Binding-site contacts:
Ligand atom O2 contacts residue THR334 of chain 3.B at 3.7 Å.
Ligand atom O1P contacts residue GLY388 of chain 3.B at 3.1 Å (h-bond).
Ligand atom C2 contacts residue CYS332 of chain 3.B at 3.7 Å (hydrophobic).
Ligand atom C5 contacts residue MET415 of chain 3.B at 3.7 Å (hydrophobic).
Ligand atom O2P contacts residue GLY329 of chain 3.B at 3.5 Å.
Ligand atom O4' contacts residue GLY329 of chain 3.B at 4.0 Å.
Ligand atom C3' contacts residue ASP365 of chain 3.B at 3.7 Å.
Ligand atom O3P contacts residue TYR412 of chain 3.B at 2.7 Å (h-bond).
Ligand atom O2P contacts residue SER330 of chain 3.B at 3.1 Å (h-bond).
Ligand atom C5' contacts residue GLY388 of chain 3.B at 4.0 Å.
Ligand atom P contacts residue GLY388 of chain 3.B at 4.0 Å.
Ligand atom N3 contacts residue CYS332 of chain 3.B at 3.6 Å (h-bond).
Ligand atom N7 contacts residue MET75 of chain 3.B at 3.8 Å.
Ligand atom O3P contacts residue GLY388 of chain 3.B at 4.1 Å.
Ligand atom O3' contacts residue MET75 of chain 3.B at 4.1 Å.
Ligand atom O3' contacts residue ASP365 of chain 3.B at 3.1 Å (salt-bridge).
Ligand atom O2 contacts residue CYS332 of chain 3.B at 3.8 Å.
Ligand atom P contacts residue TYR412 of chain 3.B at 4.0 Å.
Ligand atom O2P contacts residue GLY366 of chain 3.B at 4.1 Å.
Ligand atom O3' contacts residue ALA73 of chain 3.B at 3.2 Å.
Ligand atom O1P contacts residue SER389 of chain 3.B at 3.3 Å (h-bond).
Ligand atom O3' contacts residue MET386 of chain 3.B at 4.0 Å.
Ligand atom O3P contacts residue SER330 of chain 3.B at 3.2 Å (h-bond).
Ligand atom O5' contacts residue GLY366 of chain 3.B at 3.5 Å.
Ligand atom O3P contacts residue SER389 of chain 3.B at 3.3 Å (h-bond).
Ligand atom C6 contacts residue MET415 of chain 3.B at 3.7 Å (hydrophobic).
Ligand atom C4' contacts residue ASP365 of chain 3.B at 3.5 Å.
Ligand atom O2P contacts residue GLY367 of chain 3.B at 3.2 Å (h-bond).
Ligand atom N7 contacts residue MET415 of chain 3.B at 3.2 Å (h-bond).
Ligand atom O2' contacts residue ASP365 of chain 3.B at 2.5 Å (salt-bridge).
Ligand atom C3' contacts residue MET75 of chain 3.B at 3.7 Å (hydrophobic).
Ligand atom C8 contacts residue MET75 of chain 3.B at 3.5 Å (hydrophobic).
Ligand atom N7 contacts residue GLY414 of chain 3.B at 3.5 Å.
Ligand atom C2' contacts residue ASP365 of chain 3.B at 3.9 Å.
Ligand atom C5' contacts residue TYR412 of chain 3.B at 3.6 Å (hydrophobic).
Ligand atom O5' contacts residue GLY388 of chain 3.B at 4.0 Å.
Ligand atom O6 contacts residue GLY414 of chain 3.B at 3.5 Å.
Ligand atom O1P contacts residue LEU387 of chain 3.B at 4.0 Å.
Ligand atom P contacts residue SER389 of chain 3.B at 4.0 Å.
Ligand atom O6 contacts residue MET415 of chain 3.B at 3.0 Å (h-bond).

Sequence of chain 3.B:
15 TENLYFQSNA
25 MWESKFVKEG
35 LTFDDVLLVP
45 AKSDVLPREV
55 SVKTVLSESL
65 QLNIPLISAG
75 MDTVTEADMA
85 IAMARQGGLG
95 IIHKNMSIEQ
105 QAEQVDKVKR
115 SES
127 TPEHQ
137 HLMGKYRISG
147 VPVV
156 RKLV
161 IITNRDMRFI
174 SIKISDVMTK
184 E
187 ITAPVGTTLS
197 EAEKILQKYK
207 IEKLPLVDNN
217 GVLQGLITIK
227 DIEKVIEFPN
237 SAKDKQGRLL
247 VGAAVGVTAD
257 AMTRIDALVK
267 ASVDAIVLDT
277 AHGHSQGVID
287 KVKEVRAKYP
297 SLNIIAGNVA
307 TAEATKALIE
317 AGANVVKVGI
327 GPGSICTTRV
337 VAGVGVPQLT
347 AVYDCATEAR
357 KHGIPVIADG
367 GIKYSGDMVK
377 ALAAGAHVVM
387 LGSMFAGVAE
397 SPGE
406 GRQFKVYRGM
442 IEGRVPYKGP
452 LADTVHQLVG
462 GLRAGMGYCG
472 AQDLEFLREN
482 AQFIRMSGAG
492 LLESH

The small molecule below binds the protein below.
Small molecule (SMILES): O=c1[nH]c(=O)c2[nH+]cn([C@@H]3O[C@H](COP(=O)(O)O)[C@@H](O)[C@H]3O)c2[nH]1

Sequence of chain 1.B:
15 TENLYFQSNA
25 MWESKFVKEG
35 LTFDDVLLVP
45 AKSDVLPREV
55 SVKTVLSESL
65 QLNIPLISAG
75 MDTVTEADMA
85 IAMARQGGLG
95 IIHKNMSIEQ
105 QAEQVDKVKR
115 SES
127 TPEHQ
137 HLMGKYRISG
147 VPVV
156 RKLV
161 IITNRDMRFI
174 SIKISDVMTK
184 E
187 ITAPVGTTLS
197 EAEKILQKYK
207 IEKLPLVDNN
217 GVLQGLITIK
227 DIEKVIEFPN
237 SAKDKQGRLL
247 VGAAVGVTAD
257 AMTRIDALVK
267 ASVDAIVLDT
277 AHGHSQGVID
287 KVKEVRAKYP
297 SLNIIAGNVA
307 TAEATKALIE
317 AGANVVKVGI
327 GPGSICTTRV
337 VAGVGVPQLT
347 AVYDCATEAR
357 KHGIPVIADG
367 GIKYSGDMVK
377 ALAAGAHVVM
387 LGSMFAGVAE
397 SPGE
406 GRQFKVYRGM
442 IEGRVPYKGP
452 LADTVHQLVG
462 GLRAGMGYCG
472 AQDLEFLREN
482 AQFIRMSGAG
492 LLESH